This small molecule binds to this protein.
Small molecule (SMILES): C[C@H](O)CP(=O)(O)O

Sequence of chain 3.C:
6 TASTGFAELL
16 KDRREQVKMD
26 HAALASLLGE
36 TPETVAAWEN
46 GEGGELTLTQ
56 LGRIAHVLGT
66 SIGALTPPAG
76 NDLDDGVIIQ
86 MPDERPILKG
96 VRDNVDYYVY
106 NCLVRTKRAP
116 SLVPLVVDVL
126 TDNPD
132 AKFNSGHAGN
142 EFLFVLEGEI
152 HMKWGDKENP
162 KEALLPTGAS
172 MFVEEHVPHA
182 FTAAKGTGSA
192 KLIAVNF

Sequence of chain 1.C:
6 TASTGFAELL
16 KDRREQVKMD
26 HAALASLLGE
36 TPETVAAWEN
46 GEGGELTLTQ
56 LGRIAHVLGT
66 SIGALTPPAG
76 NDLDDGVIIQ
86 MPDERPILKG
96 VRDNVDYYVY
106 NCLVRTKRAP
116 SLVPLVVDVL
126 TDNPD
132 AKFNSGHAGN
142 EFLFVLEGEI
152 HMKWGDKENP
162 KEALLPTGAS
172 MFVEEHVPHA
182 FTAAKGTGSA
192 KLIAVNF

Binding-site contacts:
Ligand atom O13 contacts residue TYR103 of chain 3.C at 3.6 Å.
Ligand atom C2 contacts residue FE21 of chain 3.H at 3.6 Å.
Ligand atom O14 contacts residue FE21 of chain 3.H at 1.9 Å.
Ligand atom C1 contacts residue LEU193 of chain 3.C at 4.2 Å (hydrophobic).
Ligand atom O13 contacts residue ARG97 of chain 3.C at 3.3 Å (salt-bridge).
Ligand atom O6 contacts residue FE21 of chain 3.H at 2.4 Å.
Ligand atom O14 contacts residue HIS138 of chain 3.C at 3.1 Å (h-bond).
Ligand atom C3 contacts residue TYR103 of chain 3.C at 4.2 Å (hydrophobic).
Ligand atom O15 contacts residue FE21 of chain 3.H at 4.2 Å.
Ligand atom C1 contacts residue PHE182 of chain 3.C at 3.8 Å (hydrophobic).
Ligand atom O6 contacts residue PHE182 of chain 3.C at 3.7 Å.
Ligand atom O14 contacts residue GLU142 of chain 3.C at 3.9 Å.
Ligand atom O13 contacts residue HIS180 of chain 3.C at 4.4 Å.
Ligand atom O13 contacts residue ASN135 of chain 3.C at 2.9 Å (h-bond).
Ligand atom O6 contacts residue LEU144 of chain 3.C at 4.3 Å.
Ligand atom O13 contacts residue TYR105 of chain 3.C at 4.2 Å.
Ligand atom C1 contacts residue VAL122 of chain 3.C at 4.3 Å (hydrophobic).
Ligand atom O14 contacts residue LYS23 of chain 1.C at 3.7 Å.
Ligand atom P1 contacts residue LYS23 of chain 1.C at 3.9 Å.
Ligand atom O6 contacts residue HIS180 of chain 3.C at 3.6 Å (h-bond).
Ligand atom C3 contacts residue HIS180 of chain 3.C at 4.4 Å.
Ligand atom O15 contacts residue LYS23 of chain 1.C at 2.7 Å (salt-bridge).
Ligand atom O6 contacts residue GLU142 of chain 3.C at 2.8 Å (salt-bridge).
Ligand atom C3 contacts residue FE21 of chain 3.H at 3.5 Å.
Ligand atom O14 contacts residue HIS180 of chain 3.C at 3.5 Å (h-bond).
Ligand atom P1 contacts residue FE21 of chain 3.H at 3.2 Å.
Ligand atom C3 contacts residue PHE182 of chain 3.C at 3.9 Å (hydrophobic).
Ligand atom C1 contacts residue TYR103 of chain 3.C at 4.4 Å (hydrophobic).
Ligand atom C3 contacts residue GLU142 of chain 3.C at 3.9 Å.
Ligand atom P1 contacts residue ASN135 of chain 3.C at 3.8 Å.
Ligand atom C2 contacts residue TYR105 of chain 3.C at 3.8 Å (hydrophobic).
Ligand atom C1 contacts residue LEU144 of chain 3.C at 4.3 Å (hydrophobic).
Ligand atom C2 contacts residue TYR103 of chain 3.C at 3.8 Å (hydrophobic).
Ligand atom O15 contacts residue TYR105 of chain 3.C at 2.9 Å (h-bond).
Ligand atom P1 contacts residue TYR103 of chain 3.C at 4.2 Å.
Ligand atom O14 contacts residue ASN135 of chain 3.C at 3.5 Å (h-bond).
Ligand atom C1 contacts residue GLU142 of chain 3.C at 3.8 Å.
Ligand atom O13 contacts residue FE21 of chain 3.H at 3.9 Å.
Ligand atom P1 contacts residue TYR105 of chain 3.C at 3.8 Å.
Ligand atom C1 contacts residue FE21 of chain 3.H at 4.3 Å.